A protein and the small-molecule ligand that binds it are described below.
Small molecule (SMILES): CC(=O)N[C@@H]1[C@@H](O)[C@H](O[C@@H]2O[C@H](CO[C@H]3O[C@H](CO[C@H]4O[C@H](CO)[C@@H](O)[C@H](O)[C@@H]4O)[C@@H](O)[C@H](O[C@H]4O[C@H](CO)[C@@H](O)[C@H](O)[C@@H]4O)[C@@H]3O)[C@@H](O)[C@H](O[C@H]3O[C@H](CO)[C@@H](O)[C@H](O)[C@@H]3O[C@@H]3O[C@H](CO)[C@@H](O[C@@H]4O[C@H](CO)[C@H](O)[C@H](O)[C@H]4O)[C@H](O)[C@H]3NC(C)=O)[C@@H]2O)[C@@H](CO)O[C@H]1O

Sequence of chain 1.A:
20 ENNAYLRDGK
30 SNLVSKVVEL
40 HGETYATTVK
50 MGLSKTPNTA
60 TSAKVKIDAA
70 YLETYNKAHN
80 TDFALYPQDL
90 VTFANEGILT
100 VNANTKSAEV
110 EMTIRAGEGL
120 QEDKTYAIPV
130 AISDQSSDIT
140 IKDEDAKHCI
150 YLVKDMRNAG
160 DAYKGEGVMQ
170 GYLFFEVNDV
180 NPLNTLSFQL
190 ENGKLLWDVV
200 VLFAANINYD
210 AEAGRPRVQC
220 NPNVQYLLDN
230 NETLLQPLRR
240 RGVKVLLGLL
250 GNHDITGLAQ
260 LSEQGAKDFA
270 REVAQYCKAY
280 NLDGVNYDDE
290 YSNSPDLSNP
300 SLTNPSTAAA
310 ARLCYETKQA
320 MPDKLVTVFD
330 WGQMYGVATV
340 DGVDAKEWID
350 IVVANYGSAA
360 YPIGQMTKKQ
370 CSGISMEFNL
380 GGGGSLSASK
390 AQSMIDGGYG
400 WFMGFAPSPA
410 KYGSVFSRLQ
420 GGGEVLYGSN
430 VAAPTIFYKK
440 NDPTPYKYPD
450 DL

Binding-site contacts:
Ligand atom C4 contacts residue ASP178 of chain 1.A at 3.4 Å.
Ligand atom O2 contacts residue ASN220 of chain 1.A at 3.3 Å (h-bond).
Ligand atom O3 contacts residue ASN220 of chain 1.A at 3.0 Å (h-bond).
Ligand atom O3 contacts residue TYR290 of chain 1.A at 2.7 Å (h-bond).
Ligand atom C3 contacts residue ASN205 of chain 1.A at 3.5 Å.
Ligand atom C2 contacts residue GLU175 of chain 1.A at 3.4 Å.
Ligand atom O3 contacts residue PHE202 of chain 1.A at 3.5 Å.
Ligand atom C8 contacts residue ASP287 of chain 1.A at 3.5 Å.
Ligand atom O5 contacts residue ASN177 of chain 1.A at 3.5 Å (h-bond).
Ligand atom O4 contacts residue ALA203 of chain 1.A at 2.9 Å (h-bond).
Ligand atom O3 contacts residue ASN205 of chain 1.A at 2.6 Å (h-bond).
Ligand atom C2 contacts residue HIS252 of chain 1.A at 3.7 Å.
Ligand atom O4 contacts residue ASP178 of chain 1.A at 2.7 Å (salt-bridge).
Ligand atom C1 contacts residue TYR290 of chain 1.A at 3.7 Å (hydrophobic).
Ligand atom C3 contacts residue TYR290 of chain 1.A at 3.4 Å (hydrophobic).
Ligand atom C6 contacts residue TYR290 of chain 1.A at 3.6 Å (hydrophobic).
Ligand atom O1 contacts residue GLU289 of chain 1.A at 3.2 Å (salt-bridge).
Ligand atom O2 contacts residue HIS252 of chain 1.A at 2.8 Å (h-bond).
Ligand atom O6 contacts residue GLU376 of chain 1.A at 2.7 Å (salt-bridge).
Ligand atom C2 contacts residue GLU289 of chain 1.A at 3.2 Å.
Ligand atom N2 contacts residue GLU289 of chain 1.A at 3.1 Å (salt-bridge).
Ligand atom C8 contacts residue TYR355 of chain 1.A at 3.6 Å (hydrophobic).
Ligand atom O7 contacts residue PHE404 of chain 1.A at 2.9 Å.
Ligand atom C8 contacts residue LEU379 of chain 1.A at 3.4 Å (hydrophobic).
Ligand atom O2 contacts residue ASN177 of chain 1.A at 3.0 Å (h-bond).
Ligand atom C6 contacts residue GLU175 of chain 1.A at 3.1 Å.
Ligand atom O7 contacts residue TYR355 of chain 1.A at 2.7 Å (h-bond).
Ligand atom O3 contacts residue HIS252 of chain 1.A at 3.5 Å.
Ligand atom O2 contacts residue GLU175 of chain 1.A at 2.5 Å (salt-bridge).
Ligand atom N2 contacts residue ASP287 of chain 1.A at 3.0 Å (salt-bridge).
Ligand atom O4 contacts residue ASN205 of chain 1.A at 3.0 Å (h-bond).
Ligand atom C7 contacts residue TYR355 of chain 1.A at 3.5 Å (hydrophobic).
Ligand atom C7 contacts residue PHE404 of chain 1.A at 3.4 Å (hydrophobic).
Ligand atom C5 contacts residue GLU175 of chain 1.A at 3.3 Å.
Ligand atom O4 contacts residue LEU249 of chain 1.A at 3.7 Å.
Ligand atom O5 contacts residue TYR290 of chain 1.A at 3.1 Å (h-bond).
Ligand atom O7 contacts residue ASN378 of chain 1.A at 3.4 Å (h-bond).
Ligand atom C4 contacts residue TYR290 of chain 1.A at 3.4 Å (hydrophobic).
Ligand atom O5 contacts residue HIS252 of chain 1.A at 3.6 Å.
Ligand atom O6 contacts residue GLU175 of chain 1.A at 2.4 Å (salt-bridge).